Sequence of chain 1.E:
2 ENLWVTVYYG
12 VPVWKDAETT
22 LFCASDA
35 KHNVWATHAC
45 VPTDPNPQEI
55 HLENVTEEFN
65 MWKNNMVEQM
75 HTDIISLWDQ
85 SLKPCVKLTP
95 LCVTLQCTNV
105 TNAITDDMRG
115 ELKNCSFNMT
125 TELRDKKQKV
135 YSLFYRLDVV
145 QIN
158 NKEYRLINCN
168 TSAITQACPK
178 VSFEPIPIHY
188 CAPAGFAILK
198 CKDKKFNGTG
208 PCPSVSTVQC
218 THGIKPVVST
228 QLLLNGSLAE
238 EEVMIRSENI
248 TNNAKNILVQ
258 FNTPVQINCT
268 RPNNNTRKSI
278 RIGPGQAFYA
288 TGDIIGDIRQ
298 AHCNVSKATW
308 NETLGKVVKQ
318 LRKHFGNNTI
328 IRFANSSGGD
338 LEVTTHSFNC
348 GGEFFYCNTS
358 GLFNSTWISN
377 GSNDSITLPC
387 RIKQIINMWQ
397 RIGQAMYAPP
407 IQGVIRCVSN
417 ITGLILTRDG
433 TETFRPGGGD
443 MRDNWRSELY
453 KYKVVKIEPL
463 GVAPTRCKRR

Binding-site contacts:
Ligand atom C1 contacts residue GLN263 of chain 1.E at 3.9 Å.
Ligand atom O5 contacts residue ASN265 of chain 1.E at 2.3 Å (h-bond).
Ligand atom C2 contacts residue GLN263 of chain 1.E at 4.2 Å.
Ligand atom C1 contacts residue ASN265 of chain 1.E at 1.4 Å.
Ligand atom C2 contacts residue ASN265 of chain 1.E at 2.5 Å.
Ligand atom C8 contacts residue GLN263 of chain 1.E at 4.3 Å.
Ligand atom C3 contacts residue GLN263 of chain 1.E at 4.0 Å.
Ligand atom C5 contacts residue ASN265 of chain 1.E at 3.6 Å.
Ligand atom C3 contacts residue ASN265 of chain 1.E at 3.8 Å.
Ligand atom O7 contacts residue ASN265 of chain 1.E at 3.2 Å (h-bond).
Ligand atom C4 contacts residue ASN265 of chain 1.E at 4.2 Å.
Ligand atom C5 contacts residue ARG412 of chain 1.E at 4.0 Å.
Ligand atom O6 contacts residue ARG412 of chain 1.E at 4.1 Å.
Ligand atom C7 contacts residue ASN265 of chain 1.E at 3.3 Å.
Ligand atom C8 contacts residue VAL302 of chain 1.E at 3.6 Å (hydrophobic).
Ligand atom C8 contacts residue SER303 of chain 1.E at 3.3 Å.
Ligand atom N2 contacts residue GLN263 of chain 1.E at 4.1 Å.
Ligand atom C8 contacts residue ASN301 of chain 1.E at 3.5 Å.
Ligand atom O5 contacts residue ARG412 of chain 1.E at 2.9 Å (salt-bridge).
Ligand atom O5 contacts residue VAL414 of chain 1.E at 4.4 Å.
Ligand atom C5 contacts residue GLN263 of chain 1.E at 4.1 Å.
Ligand atom C8 contacts residue SER381 of chain 1.E at 4.3 Å.
Ligand atom O5 contacts residue GLN263 of chain 1.E at 4.5 Å.
Ligand atom N2 contacts residue ASN265 of chain 1.E at 3.0 Å (h-bond).
Ligand atom O6 contacts residue VAL414 of chain 1.E at 4.1 Å.
Ligand atom O7 contacts residue ASN301 of chain 1.E at 3.7 Å.
Ligand atom O7 contacts residue SER381 of chain 1.E at 4.5 Å.
Ligand atom C6 contacts residue ARG412 of chain 1.E at 4.0 Å.
Ligand atom C1 contacts residue ARG412 of chain 1.E at 3.8 Å.
Ligand atom C7 contacts residue ASN301 of chain 1.E at 4.1 Å.

The small molecule below binds the protein below.
Small molecule (SMILES): CC(=O)N[C@H]1[C@H](O[C@H]2[C@H](O)[C@@H](NC(C)=O)CO[C@@H]2CO)O[C@H](CO)[C@@H](O)[C@@H]1O